Sequence of chain 1.B:
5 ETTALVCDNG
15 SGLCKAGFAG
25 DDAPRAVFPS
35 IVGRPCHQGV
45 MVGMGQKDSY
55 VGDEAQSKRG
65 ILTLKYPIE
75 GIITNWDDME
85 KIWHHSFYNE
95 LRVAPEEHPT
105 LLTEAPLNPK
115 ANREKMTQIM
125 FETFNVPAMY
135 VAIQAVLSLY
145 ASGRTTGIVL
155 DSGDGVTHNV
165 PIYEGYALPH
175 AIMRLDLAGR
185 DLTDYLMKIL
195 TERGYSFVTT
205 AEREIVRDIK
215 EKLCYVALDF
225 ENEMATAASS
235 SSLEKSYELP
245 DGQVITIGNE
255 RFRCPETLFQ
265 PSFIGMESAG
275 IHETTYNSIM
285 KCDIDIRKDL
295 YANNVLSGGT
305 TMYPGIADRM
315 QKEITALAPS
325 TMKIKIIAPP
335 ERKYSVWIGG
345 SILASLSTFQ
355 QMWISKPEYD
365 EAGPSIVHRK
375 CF

Sequence of chain 1.C:
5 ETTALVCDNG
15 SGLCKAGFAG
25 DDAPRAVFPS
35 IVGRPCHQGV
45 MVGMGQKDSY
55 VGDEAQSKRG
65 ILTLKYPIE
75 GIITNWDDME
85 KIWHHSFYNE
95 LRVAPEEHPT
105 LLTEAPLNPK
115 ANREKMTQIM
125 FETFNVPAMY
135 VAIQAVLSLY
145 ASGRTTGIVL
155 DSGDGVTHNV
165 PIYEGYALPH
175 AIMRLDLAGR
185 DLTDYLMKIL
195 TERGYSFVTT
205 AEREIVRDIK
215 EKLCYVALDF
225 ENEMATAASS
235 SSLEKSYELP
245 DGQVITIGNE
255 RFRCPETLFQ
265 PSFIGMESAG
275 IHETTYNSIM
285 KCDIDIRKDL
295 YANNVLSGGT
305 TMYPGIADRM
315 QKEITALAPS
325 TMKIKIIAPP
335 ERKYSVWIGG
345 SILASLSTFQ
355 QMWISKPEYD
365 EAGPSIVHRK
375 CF

This small molecule binds to this protein.
Small molecule (SMILES): C[C@@H]1NC(=O)[C@H](C[C@@](C)(O)CO)NC(=O)[C@@H]2CC3=c4ccccc4=NC3SC[C@H](NC(=O)[C@@H]([C@H](C)O)NC1=O)C(=O)N1C[C@H](O)C[C@H]1C(=O)N[C@@H](C)C(=O)N2

Sequence of chain 1.A:
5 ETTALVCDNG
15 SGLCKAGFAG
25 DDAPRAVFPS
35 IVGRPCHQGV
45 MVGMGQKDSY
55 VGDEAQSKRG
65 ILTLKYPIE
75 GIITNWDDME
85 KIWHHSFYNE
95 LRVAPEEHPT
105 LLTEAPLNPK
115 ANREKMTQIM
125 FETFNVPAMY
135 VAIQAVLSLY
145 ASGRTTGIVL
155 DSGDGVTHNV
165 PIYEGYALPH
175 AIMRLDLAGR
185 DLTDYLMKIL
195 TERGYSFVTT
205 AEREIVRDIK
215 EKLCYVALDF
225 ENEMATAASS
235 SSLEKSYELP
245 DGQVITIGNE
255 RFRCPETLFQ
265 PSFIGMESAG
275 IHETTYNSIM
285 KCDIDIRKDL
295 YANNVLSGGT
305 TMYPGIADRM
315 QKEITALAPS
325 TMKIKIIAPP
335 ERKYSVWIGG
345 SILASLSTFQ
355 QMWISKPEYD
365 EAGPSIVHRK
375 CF

Binding-site contacts:
Ligand atom CA contacts residue SER200 of chain 1.C at 3.6 Å.
Ligand atom CE3 contacts residue GLY198 of chain 1.C at 3.8 Å.
Ligand atom CD2 contacts residue ARG197 of chain 1.C at 3.9 Å.
Ligand atom O1 contacts residue GLY198 of chain 1.C at 3.7 Å.
Ligand atom N contacts residue GLY198 of chain 1.C at 3.9 Å.
Ligand atom CE2 contacts residue ILE76 of chain 1.B at 3.8 Å (hydrophobic).
Ligand atom CG contacts residue ILE76 of chain 1.B at 3.9 Å (hydrophobic).
Ligand atom CZ3 contacts residue PRO113 of chain 1.B at 3.6 Å (hydrophobic).
Ligand atom NE1 contacts residue ASP180 of chain 1.B at 3.3 Å (salt-bridge).
Ligand atom CD1 contacts residue SER200 of chain 1.C at 3.9 Å.
Ligand atom CG2 contacts residue GLU206 of chain 1.C at 3.4 Å.
Ligand atom CH2 contacts residue LEU111 of chain 1.B at 3.3 Å (hydrophobic).
Ligand atom CB contacts residue GLU73 of chain 1.B at 3.6 Å.
Ligand atom O contacts residue ILE76 of chain 1.B at 3.9 Å.
Ligand atom NE1 contacts residue SER200 of chain 1.C at 3.8 Å.
Ligand atom CE3 contacts residue PRO113 of chain 1.B at 3.8 Å (hydrophobic).
Ligand atom OG1 contacts residue ARG291 of chain 1.A at 3.3 Å (salt-bridge).
Ligand atom SG contacts residue HIC74 of chain 1.B at 3.9 Å.
Ligand atom N contacts residue GLY198 of chain 1.C at 3.6 Å.
Ligand atom CD2 contacts residue TYR199 of chain 1.C at 3.4 Å (hydrophobic).
Ligand atom CD1 contacts residue GLY198 of chain 1.C at 3.6 Å.
Ligand atom CE2 contacts residue SER200 of chain 1.C at 3.7 Å.
Ligand atom CB contacts residue TYR199 of chain 1.C at 3.6 Å (hydrophobic).
Ligand atom O contacts residue GLN247 of chain 1.C at 3.8 Å.
Ligand atom CB contacts residue HIC74 of chain 1.B at 3.8 Å.
Ligand atom CD2 contacts residue SER200 of chain 1.C at 3.7 Å.
Ligand atom CG contacts residue SER200 of chain 1.C at 3.8 Å.
Ligand atom O contacts residue SER200 of chain 1.C at 3.5 Å (h-bond).
Ligand atom CH2 contacts residue THR195 of chain 1.C at 4.0 Å.
Ligand atom CA contacts residue GLN247 of chain 1.C at 3.7 Å.
Ligand atom CB contacts residue GLY198 of chain 1.C at 3.9 Å.
Ligand atom O contacts residue HIC74 of chain 1.B at 3.8 Å.
Ligand atom O contacts residue SER200 of chain 1.C at 3.5 Å (h-bond).
Ligand atom CG contacts residue GLY198 of chain 1.C at 2.9 Å.
Ligand atom CD2 contacts residue ILE76 of chain 1.B at 3.8 Å (hydrophobic).
Ligand atom O1 contacts residue TYR199 of chain 1.C at 3.5 Å.
Ligand atom CB contacts residue GLY198 of chain 1.C at 3.9 Å.
Ligand atom NE1 contacts residue ILE76 of chain 1.B at 4.0 Å.
Ligand atom CD2 contacts residue GLY198 of chain 1.C at 1.4 Å.
Ligand atom CZ3 contacts residue THR195 of chain 1.C at 3.5 Å.